Sequence of chain 7.C:
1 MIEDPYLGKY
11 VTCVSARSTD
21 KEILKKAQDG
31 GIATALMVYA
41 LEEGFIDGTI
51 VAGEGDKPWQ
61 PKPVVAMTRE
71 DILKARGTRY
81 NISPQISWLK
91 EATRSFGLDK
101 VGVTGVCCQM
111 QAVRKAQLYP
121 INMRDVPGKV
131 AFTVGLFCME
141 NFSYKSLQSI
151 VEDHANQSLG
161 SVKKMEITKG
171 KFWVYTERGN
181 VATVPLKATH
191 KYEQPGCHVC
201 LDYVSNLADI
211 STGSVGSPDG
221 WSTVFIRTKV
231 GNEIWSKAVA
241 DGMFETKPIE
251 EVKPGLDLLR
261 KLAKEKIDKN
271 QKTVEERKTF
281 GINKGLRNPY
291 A

This small molecule binds to this protein.
Small molecule (SMILES): C[C@@H](O)[C@@H](C)O

Binding-site contacts:
Ligand atom C1 contacts residue TRP59 of chain 7.C at 4.2 Å (hydrophobic).
Ligand atom C3 contacts residue GLU54 of chain 7.C at 3.7 Å.
Ligand atom C4 contacts residue GLU54 of chain 7.C at 3.8 Å.
Ligand atom C1 contacts residue GLU54 of chain 7.C at 3.9 Å.
Ligand atom C2 contacts residue TRP59 of chain 7.C at 4.1 Å (hydrophobic).
Ligand atom C3 contacts residue TRP59 of chain 7.C at 3.7 Å (hydrophobic).
Ligand atom O6 contacts residue TRP59 of chain 7.C at 3.9 Å.
Ligand atom O5 contacts residue ARG76 of chain 7.C at 4.2 Å.
Ligand atom C2 contacts residue ARG79 of chain 7.C at 3.5 Å.
Ligand atom O6 contacts residue GLU54 of chain 7.C at 2.9 Å (salt-bridge).
Ligand atom C4 contacts residue TRP59 of chain 7.C at 3.8 Å (hydrophobic).
Ligand atom O5 contacts residue GLU54 of chain 7.C at 3.8 Å.
Ligand atom C1 contacts residue ARG79 of chain 7.C at 3.3 Å.
Ligand atom C2 contacts residue GLU54 of chain 7.C at 4.1 Å.
Ligand atom O5 contacts residue ARG79 of chain 7.C at 4.1 Å.